This protein binds this small molecule.
Small molecule (SMILES): CC(=O)C(=O)O

Binding-site contacts:
Ligand atom CA contacts residue TYR43 of chain 1.C at 4.1 Å (hydrophobic).
Ligand atom O contacts residue THR48 of chain 1.C at 2.8 Å (h-bond).
Ligand atom CB contacts residue THR167 of chain 1.C at 4.5 Å.
Ligand atom CA contacts residue LYS165 of chain 1.C at 1.5 Å.
Ligand atom OXT contacts residue TYR43 of chain 1.C at 3.2 Å.
Ligand atom CB contacts residue TYR137 of chain 1.C at 3.1 Å (hydrophobic).
Ligand atom OXT contacts residue LYS165 of chain 1.C at 2.6 Å (salt-bridge).
Ligand atom O contacts residue GLY46 of chain 1.C at 3.9 Å.
Ligand atom OXT contacts residue SER47 of chain 1.C at 3.0 Å (h-bond).
Ligand atom O contacts residue SER47 of chain 1.C at 3.1 Å (h-bond).
Ligand atom OXT contacts residue THR48 of chain 1.C at 4.3 Å.
Ligand atom C contacts residue TYR137 of chain 1.C at 3.4 Å (hydrophobic).
Ligand atom CA contacts residue TYR137 of chain 1.C at 3.6 Å (hydrophobic).
Ligand atom C contacts residue SER47 of chain 1.C at 3.6 Å.
Ligand atom O contacts residue ALA11 of chain 1.C at 4.0 Å.
Ligand atom CB contacts residue ILE206 of chain 1.C at 4.3 Å (hydrophobic).
Ligand atom OXT contacts residue TYR137 of chain 1.C at 3.3 Å (h-bond).
Ligand atom CA contacts residue ILE206 of chain 1.C at 4.0 Å (hydrophobic).
Ligand atom C contacts residue TYR43 of chain 1.C at 3.8 Å (hydrophobic).
Ligand atom C contacts residue ALA11 of chain 1.C at 4.2 Å (hydrophobic).
Ligand atom C contacts residue GLY46 of chain 1.C at 4.4 Å.
Ligand atom O contacts residue TYR137 of chain 1.C at 3.9 Å.
Ligand atom CB contacts residue THR48 of chain 1.C at 4.5 Å.
Ligand atom CA contacts residue ALA11 of chain 1.C at 4.2 Å (hydrophobic).
Ligand atom OXT contacts residue GLY46 of chain 1.C at 3.5 Å.
Ligand atom O contacts residue LYS165 of chain 1.C at 3.6 Å (salt-bridge).
Ligand atom C contacts residue LYS165 of chain 1.C at 2.4 Å.
Ligand atom CB contacts residue LYS165 of chain 1.C at 2.5 Å.
Ligand atom C contacts residue THR48 of chain 1.C at 4.0 Å.

Sequence of chain 1.C:
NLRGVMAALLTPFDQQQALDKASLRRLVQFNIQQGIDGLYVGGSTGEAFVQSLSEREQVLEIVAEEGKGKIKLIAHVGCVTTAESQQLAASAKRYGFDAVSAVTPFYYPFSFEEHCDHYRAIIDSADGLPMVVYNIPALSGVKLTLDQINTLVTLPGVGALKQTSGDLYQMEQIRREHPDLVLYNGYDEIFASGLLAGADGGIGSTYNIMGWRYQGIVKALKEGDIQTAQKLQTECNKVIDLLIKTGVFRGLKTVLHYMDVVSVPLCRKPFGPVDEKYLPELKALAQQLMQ